Binding-site contacts:
Ligand atom O17 contacts residue THR206 of chain 1.A at 3.5 Å.
Ligand atom C25 contacts residue CYS29 of chain 1.A at 3.8 Å (hydrophobic).
Ligand atom C13 contacts residue SER188 of chain 1.A at 3.4 Å.
Ligand atom N18 contacts residue ALA183 of chain 1.A at 2.8 Å (h-bond).
Ligand atom C13 contacts residue CYS184 of chain 1.A at 3.6 Å (hydrophobic).
Ligand atom N18 contacts residue ASP182 of chain 1.A at 2.8 Å (salt-bridge).
Ligand atom O30 contacts residue GLY186 of chain 1.A at 2.8 Å (h-bond).
Ligand atom C3 contacts residue LYS185 of chain 1.A at 3.8 Å.
Ligand atom O19 contacts residue LYS185 of chain 1.A at 3.8 Å.
Ligand atom C29 contacts residue HIS44 of chain 1.A at 3.4 Å.
Ligand atom C16 contacts residue ALA183 of chain 1.A at 3.5 Å (hydrophobic).
Ligand atom C29 contacts residue SER188 of chain 1.A at 3.4 Å.
Ligand atom O31 contacts residue SER188 of chain 1.A at 2.6 Å (h-bond).
Ligand atom C9 contacts residue LYS185 of chain 1.A at 3.7 Å.
Ligand atom C14 contacts residue SER188 of chain 1.A at 3.4 Å.
Ligand atom C22 contacts residue LYS185 of chain 1.A at 3.8 Å.
Ligand atom C2 contacts residue LYS185 of chain 1.A at 3.7 Å.
Ligand atom O17 contacts residue ALA183 of chain 1.A at 3.5 Å.
Ligand atom O31 contacts residue HIS44 of chain 1.A at 2.7 Å (h-bond).
Ligand atom C15 contacts residue TRP208 of chain 1.A at 3.6 Å (hydrophobic).
Ligand atom C21 contacts residue LEU137 of chain 1.A at 3.6 Å (hydrophobic).
Ligand atom O30 contacts residue LYS185 of chain 1.A at 3.6 Å.
Ligand atom C11 contacts residue TRP208 of chain 1.A at 3.8 Å (hydrophobic).
Ligand atom C15 contacts residue GLY209 of chain 1.A at 3.6 Å.
Ligand atom C22 contacts residue TYR134 of chain 1.A at 3.8 Å (hydrophobic).
Ligand atom C26 contacts residue HIS44 of chain 1.A at 3.7 Å.
Ligand atom C11 contacts residue GLY209 of chain 1.A at 3.7 Å.
Ligand atom N18 contacts residue CYS212 of chain 1.A at 3.7 Å.
Ligand atom C16 contacts residue TRP208 of chain 1.A at 3.5 Å (hydrophobic).
Ligand atom O30 contacts residue SER188 of chain 1.A at 3.6 Å (h-bond).
Ligand atom C10 contacts residue GLY211 of chain 1.A at 3.8 Å.
Ligand atom C16 contacts residue GLY219 of chain 1.A at 3.7 Å.
Ligand atom N18 contacts residue GLY211 of chain 1.A at 2.9 Å (h-bond).
Ligand atom C15 contacts residue GLY211 of chain 1.A at 3.6 Å.
Ligand atom C24 contacts residue HIS44 of chain 1.A at 3.6 Å.
Ligand atom C15 contacts residue ALA183 of chain 1.A at 3.6 Å (hydrophobic).
Ligand atom C14 contacts residue CYS184 of chain 1.A at 3.5 Å (hydrophobic).
Ligand atom C16 contacts residue ASP182 of chain 1.A at 3.5 Å.
Ligand atom C11 contacts residue ALA183 of chain 1.A at 3.8 Å (hydrophobic).
Ligand atom C14 contacts residue LYS185 of chain 1.A at 3.6 Å.

This protein binds this small molecule.
Small molecule (SMILES): COc1cccc(C(=O)O)c1OCCc1cc(-c2ccc3c(c2)[C@H](N)CO3)cc(C(C)C)c1

Sequence of chain 1.A:
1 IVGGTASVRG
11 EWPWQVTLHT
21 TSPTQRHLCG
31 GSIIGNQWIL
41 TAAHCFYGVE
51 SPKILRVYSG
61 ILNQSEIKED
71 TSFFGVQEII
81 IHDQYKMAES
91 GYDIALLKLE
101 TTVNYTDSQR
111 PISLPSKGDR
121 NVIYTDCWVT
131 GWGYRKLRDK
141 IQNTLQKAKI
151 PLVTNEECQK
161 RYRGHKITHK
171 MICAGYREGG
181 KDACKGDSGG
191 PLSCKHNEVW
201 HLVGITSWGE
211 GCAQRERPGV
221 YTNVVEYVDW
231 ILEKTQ